The protein below binds the small molecule below.
Small molecule (SMILES): C[C@H](O)[C@H](N)[C@@H]1O[C@](O)(C(=O)O)C[C@H](O)[C@@H]1N

Binding-site contacts:
Ligand atom C2 contacts residue SER441 of chain 1.K at 1.4 Å.
Ligand atom O1B contacts residue SER441 of chain 1.K at 3.3 Å (h-bond).
Ligand atom N5 contacts residue SER441 of chain 1.K at 4.5 Å.
Ligand atom C3 contacts residue SER438 of chain 1.K at 4.4 Å.
Ligand atom C1 contacts residue SER441 of chain 1.K at 2.1 Å.
Ligand atom C3 contacts residue SER441 of chain 1.K at 1.8 Å.
Ligand atom C6 contacts residue SER441 of chain 1.K at 3.8 Å.
Ligand atom C5 contacts residue SER441 of chain 1.K at 4.0 Å.
Ligand atom C4 contacts residue SER441 of chain 1.K at 3.2 Å.
Ligand atom O1A contacts residue ALA440 of chain 1.K at 3.6 Å.
Ligand atom O4 contacts residue SER441 of chain 1.K at 3.7 Å.
Ligand atom O6 contacts residue SER441 of chain 1.K at 2.9 Å (h-bond).
Ligand atom O1A contacts residue SER441 of chain 1.K at 2.2 Å (h-bond).

Sequence of chain 1.K:
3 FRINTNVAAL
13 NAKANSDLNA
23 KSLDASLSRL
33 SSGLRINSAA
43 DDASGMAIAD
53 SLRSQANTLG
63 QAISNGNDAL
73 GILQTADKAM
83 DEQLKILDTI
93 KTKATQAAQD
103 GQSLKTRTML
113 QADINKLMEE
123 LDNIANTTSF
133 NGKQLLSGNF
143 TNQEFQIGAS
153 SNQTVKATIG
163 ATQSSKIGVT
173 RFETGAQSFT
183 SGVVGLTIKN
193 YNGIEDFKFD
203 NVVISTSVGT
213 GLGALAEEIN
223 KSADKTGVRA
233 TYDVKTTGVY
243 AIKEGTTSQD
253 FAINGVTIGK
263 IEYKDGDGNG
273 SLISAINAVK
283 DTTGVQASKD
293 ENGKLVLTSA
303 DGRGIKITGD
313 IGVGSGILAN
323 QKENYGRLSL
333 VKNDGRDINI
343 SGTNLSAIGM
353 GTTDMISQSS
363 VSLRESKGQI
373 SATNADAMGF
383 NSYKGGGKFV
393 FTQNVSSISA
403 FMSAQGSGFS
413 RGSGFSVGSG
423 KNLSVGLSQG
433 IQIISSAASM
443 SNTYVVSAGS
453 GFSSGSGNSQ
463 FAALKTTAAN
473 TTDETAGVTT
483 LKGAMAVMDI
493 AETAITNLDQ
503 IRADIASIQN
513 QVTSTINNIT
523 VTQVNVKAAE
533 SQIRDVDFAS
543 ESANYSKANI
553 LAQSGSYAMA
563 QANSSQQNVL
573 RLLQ